Sequence of chain 1.A:
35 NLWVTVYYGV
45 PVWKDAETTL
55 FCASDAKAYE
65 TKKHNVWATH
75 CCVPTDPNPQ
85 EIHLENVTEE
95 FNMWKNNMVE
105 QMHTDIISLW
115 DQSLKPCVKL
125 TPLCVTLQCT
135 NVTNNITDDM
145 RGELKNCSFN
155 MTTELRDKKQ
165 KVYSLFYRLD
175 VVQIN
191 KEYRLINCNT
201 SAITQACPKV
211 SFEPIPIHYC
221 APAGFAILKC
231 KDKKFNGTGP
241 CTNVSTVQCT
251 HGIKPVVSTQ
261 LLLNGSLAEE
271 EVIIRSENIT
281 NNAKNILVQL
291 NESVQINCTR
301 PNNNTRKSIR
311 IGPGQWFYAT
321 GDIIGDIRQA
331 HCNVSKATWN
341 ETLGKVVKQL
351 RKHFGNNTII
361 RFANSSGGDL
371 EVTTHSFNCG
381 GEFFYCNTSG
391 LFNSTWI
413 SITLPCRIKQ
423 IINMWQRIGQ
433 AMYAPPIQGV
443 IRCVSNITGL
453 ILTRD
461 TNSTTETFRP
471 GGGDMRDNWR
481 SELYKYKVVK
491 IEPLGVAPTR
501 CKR

Binding-site contacts:
Ligand atom O7 contacts residue ASN297 of chain 1.A at 4.1 Å.
Ligand atom O7 contacts residue ARG444 of chain 1.A at 4.1 Å.
Ligand atom C4 contacts residue ASN333 of chain 1.A at 4.4 Å.
Ligand atom C5 contacts residue ASN333 of chain 1.A at 3.8 Å.
Ligand atom C2 contacts residue ASN333 of chain 1.A at 2.5 Å.
Ligand atom C7 contacts residue ASN333 of chain 1.A at 3.2 Å.
Ligand atom N2 contacts residue ASN333 of chain 1.A at 2.9 Å (h-bond).
Ligand atom O7 contacts residue ASN333 of chain 1.A at 3.2 Å (h-bond).
Ligand atom C8 contacts residue ASN333 of chain 1.A at 4.2 Å.
Ligand atom C1 contacts residue THR415 of chain 1.A at 4.2 Å.
Ligand atom O3 contacts residue HIS331 of chain 1.A at 4.4 Å.
Ligand atom C7 contacts residue ARG444 of chain 1.A at 4.5 Å.
Ligand atom C8 contacts residue THR299 of chain 1.A at 3.3 Å.
Ligand atom C8 contacts residue HIS331 of chain 1.A at 3.8 Å.
Ligand atom C3 contacts residue ASN333 of chain 1.A at 3.9 Å.
Ligand atom C1 contacts residue HIS331 of chain 1.A at 4.3 Å.
Ligand atom C7 contacts residue HIS331 of chain 1.A at 3.9 Å.
Ligand atom C3 contacts residue HIS331 of chain 1.A at 4.0 Å.
Ligand atom C8 contacts residue ASN297 of chain 1.A at 3.2 Å.
Ligand atom O5 contacts residue THR415 of chain 1.A at 4.3 Å.
Ligand atom C8 contacts residue ARG444 of chain 1.A at 4.2 Å.
Ligand atom O5 contacts residue SER413 of chain 1.A at 4.2 Å.
Ligand atom N2 contacts residue HIS331 of chain 1.A at 3.1 Å (h-bond).
Ligand atom C2 contacts residue HIS331 of chain 1.A at 4.0 Å.
Ligand atom C1 contacts residue ASN333 of chain 1.A at 1.5 Å.
Ligand atom O5 contacts residue ASN333 of chain 1.A at 2.5 Å (h-bond).
Ligand atom C7 contacts residue ASN297 of chain 1.A at 4.1 Å.

The small molecule below binds the protein below.
Small molecule (SMILES): CC(=O)N[C@@H]1[C@@H](O)[C@H](O)[C@@H](CO)O[C@H]1O